Sequence of chain 1.C:
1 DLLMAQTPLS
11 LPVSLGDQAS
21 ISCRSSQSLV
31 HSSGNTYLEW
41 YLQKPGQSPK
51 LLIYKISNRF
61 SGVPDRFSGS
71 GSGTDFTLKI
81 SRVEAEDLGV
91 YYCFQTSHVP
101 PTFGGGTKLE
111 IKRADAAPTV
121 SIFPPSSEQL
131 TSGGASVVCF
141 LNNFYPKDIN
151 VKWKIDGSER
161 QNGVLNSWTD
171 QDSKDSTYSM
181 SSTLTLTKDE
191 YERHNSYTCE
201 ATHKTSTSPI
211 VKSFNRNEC

Sequence of chain 1.D:
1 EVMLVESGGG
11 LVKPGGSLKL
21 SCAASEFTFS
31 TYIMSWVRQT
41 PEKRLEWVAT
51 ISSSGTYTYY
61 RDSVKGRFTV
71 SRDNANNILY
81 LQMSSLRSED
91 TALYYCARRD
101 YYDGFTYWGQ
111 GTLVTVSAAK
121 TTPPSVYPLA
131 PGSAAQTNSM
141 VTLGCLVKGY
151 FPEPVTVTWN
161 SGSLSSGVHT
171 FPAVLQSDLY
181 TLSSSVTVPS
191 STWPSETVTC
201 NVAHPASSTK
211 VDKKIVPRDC

Binding-site contacts:
Ligand atom F2 contacts residue THR96 of chain 1.C at 3.1 Å.
Ligand atom F3 contacts residue TRP47 of chain 1.D at 3.8 Å.
Ligand atom O6 contacts residue TYR101 of chain 1.D at 3.8 Å.
Ligand atom F3 contacts residue PHE105 of chain 1.D at 3.5 Å.
Ligand atom O1 contacts residue THR50 of chain 1.D at 2.7 Å (h-bond).
Ligand atom C8 contacts residue VAL99 of chain 1.C at 3.6 Å (hydrophobic).
Ligand atom O8 contacts residue TYR101 of chain 1.D at 2.8 Å (h-bond).
Ligand atom O8 contacts residue ARG99 of chain 1.D at 3.3 Å (salt-bridge).
Ligand atom F2 contacts residue ARG99 of chain 1.D at 3.3 Å.
Ligand atom C19 contacts residue TYR101 of chain 1.D at 3.6 Å (hydrophobic).
Ligand atom F3 contacts residue ARG99 of chain 1.D at 3.5 Å.
Ligand atom F3 contacts residue SER35 of chain 1.D at 3.6 Å.
Ligand atom F1 contacts residue PHE94 of chain 1.C at 3.6 Å.
Ligand atom O1 contacts residue TRP47 of chain 1.D at 3.8 Å.
Ligand atom N3 contacts residue PRO101 of chain 1.C at 3.5 Å.
Ligand atom C20 contacts residue TYR102 of chain 1.D at 3.5 Å (hydrophobic).
Ligand atom F3 contacts residue THR50 of chain 1.D at 3.1 Å.
Ligand atom C14 contacts residue TYR59 of chain 1.D at 3.4 Å (hydrophobic).
Ligand atom CL1 contacts residue TYR57 of chain 1.D at 3.7 Å.
Ligand atom C3 contacts residue THR96 of chain 1.C at 3.4 Å.
Ligand atom CL2 contacts residue ILE33 of chain 1.D at 3.7 Å.
Ligand atom O11 contacts residue TYR101 of chain 1.D at 3.5 Å (h-bond).
Ligand atom O7 contacts residue ARG99 of chain 1.D at 3.4 Å.
Ligand atom CL2 contacts residue SER52 of chain 1.D at 3.8 Å.
Ligand atom N1 contacts residue TYR59 of chain 1.D at 3.1 Å (h-bond).
Ligand atom C7 contacts residue TYR59 of chain 1.D at 3.7 Å (hydrophobic).
Ligand atom C2 contacts residue THR50 of chain 1.D at 3.6 Å.
Ligand atom C13 contacts residue TYR59 of chain 1.D at 3.7 Å (hydrophobic).
Ligand atom F1 contacts residue PHE105 of chain 1.D at 3.6 Å.
Ligand atom O7 contacts residue THR50 of chain 1.D at 3.7 Å.
Ligand atom C25 contacts residue TYR101 of chain 1.D at 3.3 Å (hydrophobic).
Ligand atom O4 contacts residue TYR59 of chain 1.D at 3.5 Å (h-bond).
Ligand atom C20 contacts residue TYR101 of chain 1.D at 3.6 Å (hydrophobic).
Ligand atom C19 contacts residue TYR102 of chain 1.D at 3.8 Å (hydrophobic).
Ligand atom F1 contacts residue PRO101 of chain 1.C at 3.4 Å.
Ligand atom C4 contacts residue THR96 of chain 1.C at 3.4 Å.
Ligand atom O10 contacts residue TYR101 of chain 1.D at 3.5 Å (h-bond).
Ligand atom N3 contacts residue THR96 of chain 1.C at 2.8 Å (h-bond).
Ligand atom C9 contacts residue VAL99 of chain 1.C at 3.7 Å (hydrophobic).
Ligand atom F1 contacts residue TRP47 of chain 1.D at 3.4 Å.

The protein below binds the small molecule below.
Small molecule (SMILES): O=C(O)CCCC(=O)OC[C@@H](NC(=O)C(Cl)Cl)[C@H](OP(=O)(O)Cc1ccc(NC(=O)C(F)(F)F)cc1)c1ccc([N+](=O)[O-])cc1